Sequence of chain 1.F:
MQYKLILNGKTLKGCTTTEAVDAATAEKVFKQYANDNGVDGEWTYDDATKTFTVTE

Binding-site contacts:
Ligand atom C3 contacts residue CYS15 of chain 1.F at 4.4 Å (hydrophobic).
Ligand atom O1 contacts residue LYS4 of chain 1.F at 3.5 Å (salt-bridge).
Ligand atom C9 contacts residue GLN2 of chain 1.F at 3.9 Å.
Ligand atom C9 contacts residue LYS4 of chain 1.F at 3.7 Å.
Ligand atom S1 contacts residue CYS15 of chain 1.F at 2.0 Å (h-bond).
Ligand atom S1 contacts residue THR16 of chain 1.F at 4.1 Å.
Ligand atom S1 contacts residue THR17 of chain 1.F at 4.3 Å.
Ligand atom C7 contacts residue LYS4 of chain 1.F at 3.8 Å.
Ligand atom C4 contacts residue CYS15 of chain 1.F at 3.0 Å (hydrophobic).
Ligand atom C1 contacts residue LYS4 of chain 1.F at 4.5 Å.
Ligand atom N1 contacts residue LYS4 of chain 1.F at 4.1 Å.

The protein below binds the small molecule below.
Small molecule (SMILES): CC1(C)C=C(CSS(C)(=O)=O)C(C)(C)N1[O]